Binding-site contacts:
Ligand atom C18 contacts residue GLU64 of chain 1.A at 3.2 Å.
Ligand atom C13 contacts residue ALA40 of chain 1.A at 3.5 Å (hydrophobic).
Ligand atom C3 contacts residue PHE162 of chain 1.A at 3.8 Å (hydrophobic).
Ligand atom O14 contacts residue LEU95 of chain 1.A at 3.2 Å.
Ligand atom C13 contacts residue GLU94 of chain 1.A at 3.7 Å.
Ligand atom C4 contacts residue ILE77 of chain 1.A at 3.8 Å (hydrophobic).
Ligand atom O1 contacts residue ASP161 of chain 1.A at 3.8 Å.
Ligand atom C4 contacts residue ASP161 of chain 1.A at 3.2 Å.
Ligand atom O1 contacts residue PHE162 of chain 1.A at 2.8 Å (h-bond).
Ligand atom C15 contacts residue GLU94 of chain 1.A at 3.7 Å.
Ligand atom C4 contacts residue LEU93 of chain 1.A at 3.7 Å (hydrophobic).
Ligand atom C15 contacts residue ILE77 of chain 1.A at 3.3 Å (hydrophobic).
Ligand atom C2 contacts residue ASP161 of chain 1.A at 3.4 Å.
Ligand atom C8 contacts residue ILE77 of chain 1.A at 3.8 Å (hydrophobic).
Ligand atom C3 contacts residue ASP161 of chain 1.A at 3.3 Å.
Ligand atom C9 contacts residue ILE160 of chain 1.A at 3.8 Å (hydrophobic).
Ligand atom C13 contacts residue VAL96 of chain 1.A at 3.6 Å (hydrophobic).
Ligand atom C2 contacts residue PHE162 of chain 1.A at 3.2 Å (hydrophobic).
Ligand atom O14 contacts residue VAL96 of chain 1.A at 2.5 Å (h-bond).
Ligand atom C6 contacts residue ILE160 of chain 1.A at 3.6 Å (hydrophobic).
Ligand atom C4 contacts residue ILE160 of chain 1.A at 3.9 Å (hydrophobic).
Ligand atom O14 contacts residue GLU94 of chain 1.A at 2.8 Å (salt-bridge).
Ligand atom C18 contacts residue LYS42 of chain 1.A at 2.9 Å.
Ligand atom C7 contacts residue LEU93 of chain 1.A at 3.9 Å (hydrophobic).
Ligand atom C18 contacts residue ASP161 of chain 1.A at 3.2 Å.
Ligand atom O14 contacts residue ALA40 of chain 1.A at 3.4 Å.
Ligand atom C15 contacts residue ALA40 of chain 1.A at 3.7 Å (hydrophobic).
Ligand atom O1 contacts residue GLU64 of chain 1.A at 2.4 Å (salt-bridge).
Ligand atom C7 contacts residue ILE77 of chain 1.A at 3.4 Å (hydrophobic).
Ligand atom O1 contacts residue LEU68 of chain 1.A at 3.5 Å.
Ligand atom C2 contacts residue GLU64 of chain 1.A at 3.1 Å.
Ligand atom C16 contacts residue ASP161 of chain 1.A at 3.5 Å.
Ligand atom C5 contacts residue ASP161 of chain 1.A at 3.5 Å.
Ligand atom O11 contacts residue MET146 of chain 1.A at 3.8 Å.
Ligand atom O11 contacts residue LEU19 of chain 1.A at 3.8 Å.
Ligand atom C18 contacts residue PHE162 of chain 1.A at 3.7 Å (hydrophobic).
Ligand atom C12 contacts residue VAL96 of chain 1.A at 3.5 Å (hydrophobic).
Ligand atom C16 contacts residue LYS42 of chain 1.A at 3.4 Å.
Ligand atom C3 contacts residue ILE77 of chain 1.A at 3.9 Å (hydrophobic).
Ligand atom O17 contacts residue LYS42 of chain 1.A at 3.0 Å.

Sequence of chain 1.A:
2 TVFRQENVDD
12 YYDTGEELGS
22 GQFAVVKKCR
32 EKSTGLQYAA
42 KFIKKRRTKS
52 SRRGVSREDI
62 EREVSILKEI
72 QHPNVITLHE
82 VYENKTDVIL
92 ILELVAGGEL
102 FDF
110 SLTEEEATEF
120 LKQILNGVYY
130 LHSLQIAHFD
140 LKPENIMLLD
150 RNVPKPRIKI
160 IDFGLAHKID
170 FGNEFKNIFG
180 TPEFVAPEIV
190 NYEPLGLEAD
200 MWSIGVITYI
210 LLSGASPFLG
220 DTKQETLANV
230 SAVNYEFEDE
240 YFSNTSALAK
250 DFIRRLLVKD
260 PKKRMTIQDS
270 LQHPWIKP

A small-molecule ligand and the protein it binds are described below.
Small molecule (SMILES): Oc1cc(O)cc(/C=C/c2ccc(O)cc2O)c1